Sequence of chain 1.C:
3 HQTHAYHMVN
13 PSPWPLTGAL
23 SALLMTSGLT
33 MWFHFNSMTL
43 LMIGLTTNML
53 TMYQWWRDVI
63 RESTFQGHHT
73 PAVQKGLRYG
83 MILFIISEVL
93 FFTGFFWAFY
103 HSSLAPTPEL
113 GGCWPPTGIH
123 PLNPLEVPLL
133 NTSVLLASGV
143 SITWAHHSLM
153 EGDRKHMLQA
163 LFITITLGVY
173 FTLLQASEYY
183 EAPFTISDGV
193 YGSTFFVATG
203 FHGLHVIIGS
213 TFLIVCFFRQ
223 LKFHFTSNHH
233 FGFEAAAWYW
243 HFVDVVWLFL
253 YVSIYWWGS

The small molecule below binds the protein below.
Small molecule (SMILES): C[C@H](CCC(=O)O)[C@H]1CC[C@H]2[C@@H]3[C@H](O)C[C@@H]4C[C@H](O)CC[C@]4(C)[C@H]3C[C@H](O)[C@]12C

Binding-site contacts:
Ligand atom C12 contacts residue TRP259 of chain 1.C at 4.0 Å (hydrophobic).
Ligand atom C10 contacts residue SER261 of chain 1.C at 4.4 Å.
Ligand atom C3 contacts residue PRO117 of chain 1.C at 4.1 Å (hydrophobic).
Ligand atom C3 contacts residue SER261 of chain 1.C at 3.6 Å.
Ligand atom C20 contacts residue TRP258 of chain 1.C at 4.5 Å (hydrophobic).
Ligand atom O3 contacts residue SER261 of chain 1.C at 2.9 Å (h-bond).
Ligand atom C17 contacts residue TRP258 of chain 1.C at 4.2 Å (hydrophobic).
Ligand atom O26 contacts residue VAL254 of chain 1.C at 4.3 Å.
Ligand atom O12 contacts residue TRP258 of chain 1.C at 4.3 Å.
Ligand atom C9 contacts residue SER261 of chain 1.C at 3.7 Å.
Ligand atom C17 contacts residue TRP259 of chain 1.C at 4.3 Å (hydrophobic).
Ligand atom C4 contacts residue SER261 of chain 1.C at 3.6 Å.
Ligand atom O25 contacts residue TRP259 of chain 1.C at 3.8 Å.
Ligand atom C2 contacts residue PRO117 of chain 1.C at 3.6 Å (hydrophobic).
Ligand atom O26 contacts residue TRP258 of chain 1.C at 4.2 Å.
Ligand atom C11 contacts residue SER261 of chain 1.C at 4.0 Å.
Ligand atom O25 contacts residue VAL254 of chain 1.C at 4.0 Å.
Ligand atom C23 contacts residue TRP258 of chain 1.C at 4.3 Å (hydrophobic).
Ligand atom C24 contacts residue TRP258 of chain 1.C at 3.9 Å (hydrophobic).
Ligand atom O25 contacts residue TRP258 of chain 1.C at 3.4 Å.
Ligand atom C14 contacts residue TRP258 of chain 1.C at 4.5 Å (hydrophobic).
Ligand atom C14 contacts residue SER261 of chain 1.C at 4.5 Å.
Ligand atom C21 contacts residue TRP259 of chain 1.C at 3.7 Å (hydrophobic).
Ligand atom C22 contacts residue TRP259 of chain 1.C at 4.4 Å (hydrophobic).
Ligand atom C22 contacts residue TRP258 of chain 1.C at 3.5 Å (hydrophobic).
Ligand atom O12 contacts residue SER261 of chain 1.C at 4.3 Å.
Ligand atom C16 contacts residue TRP258 of chain 1.C at 3.1 Å (hydrophobic).
Ligand atom C1 contacts residue SER261 of chain 1.C at 4.1 Å.
Ligand atom O3 contacts residue PRO117 of chain 1.C at 3.4 Å.
Ligand atom O12 contacts residue TRP259 of chain 1.C at 2.7 Å (h-bond).
Ligand atom O7 contacts residue SER261 of chain 1.C at 3.9 Å.
Ligand atom C2 contacts residue TRP116 of chain 1.C at 3.9 Å (hydrophobic).
Ligand atom C2 contacts residue SER261 of chain 1.C at 3.2 Å.
Ligand atom C15 contacts residue TRP258 of chain 1.C at 4.2 Å (hydrophobic).